This small molecule binds to this protein.
Small molecule (SMILES): CC(=O)N[C@H]1[C@H](O[C@H]2[C@H](O)[C@@H](NC(C)=O)CO[C@@H]2CO)O[C@H](CO)[C@@H](O[C@@H]2O[C@H](CO[C@H]3O[C@H](CO)[C@@H](O)[C@H](O)[C@@H]3O)[C@@H](O)[C@H](O[C@H]3O[C@H](CO)[C@@H](O)[C@H](O)[C@@H]3O)[C@@H]2O)[C@@H]1O

Sequence of chain 1.E:
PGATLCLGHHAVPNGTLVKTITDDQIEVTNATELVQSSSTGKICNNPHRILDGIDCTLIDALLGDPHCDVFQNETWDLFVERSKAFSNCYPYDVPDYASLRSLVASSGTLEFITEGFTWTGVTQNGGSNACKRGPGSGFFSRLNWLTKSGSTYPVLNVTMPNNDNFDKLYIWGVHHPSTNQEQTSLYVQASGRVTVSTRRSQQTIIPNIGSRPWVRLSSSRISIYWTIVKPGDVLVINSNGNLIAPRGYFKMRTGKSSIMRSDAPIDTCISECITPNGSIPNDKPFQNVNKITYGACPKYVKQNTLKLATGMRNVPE

Binding-site contacts:
Ligand atom C3 contacts residue ASN159 of chain 1.E at 3.8 Å.
Ligand atom C2 contacts residue ASN159 of chain 1.E at 2.6 Å.
Ligand atom C8 contacts residue THR161 of chain 1.E at 3.6 Å.
Ligand atom C5 contacts residue ASN159 of chain 1.E at 3.6 Å.
Ligand atom N2 contacts residue ASN159 of chain 1.E at 3.0 Å (h-bond).
Ligand atom O3 contacts residue ARG201 of chain 1.E at 2.6 Å (salt-bridge).
Ligand atom C4 contacts residue ASN159 of chain 1.E at 4.2 Å.
Ligand atom O7 contacts residue ASN159 of chain 1.E at 3.8 Å.
Ligand atom O4 contacts residue ARG201 of chain 1.E at 3.6 Å (salt-bridge).
Ligand atom C1 contacts residue ASN159 of chain 1.E at 1.4 Å.
Ligand atom O6 contacts residue THR161 of chain 1.E at 3.8 Å.
Ligand atom C4 contacts residue ARG201 of chain 1.E at 4.0 Å.
Ligand atom C6 contacts residue THR161 of chain 1.E at 3.5 Å.
Ligand atom C3 contacts residue ARG201 of chain 1.E at 3.8 Å.
Ligand atom O5 contacts residue ASN159 of chain 1.E at 2.3 Å (h-bond).
Ligand atom C7 contacts residue ASN159 of chain 1.E at 3.6 Å.